Sequence of chain 21.C:
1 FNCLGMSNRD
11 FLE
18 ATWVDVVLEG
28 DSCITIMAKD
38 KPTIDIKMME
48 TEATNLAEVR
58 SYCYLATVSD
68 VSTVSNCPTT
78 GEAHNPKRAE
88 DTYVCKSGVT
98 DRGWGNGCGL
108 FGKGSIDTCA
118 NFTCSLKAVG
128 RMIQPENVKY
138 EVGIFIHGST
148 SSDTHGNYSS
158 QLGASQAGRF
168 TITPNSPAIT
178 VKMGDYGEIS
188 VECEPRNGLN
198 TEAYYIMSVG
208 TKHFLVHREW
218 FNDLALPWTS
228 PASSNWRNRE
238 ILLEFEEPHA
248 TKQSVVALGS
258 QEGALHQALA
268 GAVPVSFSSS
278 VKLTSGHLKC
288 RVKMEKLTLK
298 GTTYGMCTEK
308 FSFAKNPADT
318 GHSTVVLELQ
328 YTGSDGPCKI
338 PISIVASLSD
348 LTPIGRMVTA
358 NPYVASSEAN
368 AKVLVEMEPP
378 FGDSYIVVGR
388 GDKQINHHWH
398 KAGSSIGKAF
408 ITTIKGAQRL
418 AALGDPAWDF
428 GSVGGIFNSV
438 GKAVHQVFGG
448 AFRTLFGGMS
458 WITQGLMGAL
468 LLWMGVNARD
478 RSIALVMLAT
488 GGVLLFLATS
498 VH

The small molecule below binds the protein below.
Small molecule (SMILES): CC(=O)N[C@@H]1[C@@H](O)[C@H](O)[C@@H](CO)O[C@H]1O

Binding-site contacts:
Ligand atom C5 contacts residue ASN154 of chain 21.C at 3.6 Å.
Ligand atom O5 contacts residue SER156 of chain 21.C at 4.3 Å.
Ligand atom C1 contacts residue SER157 of chain 21.C at 4.2 Å.
Ligand atom C6 contacts residue SER157 of chain 21.C at 4.1 Å.
Ligand atom C2 contacts residue ASN154 of chain 21.C at 2.5 Å.
Ligand atom C7 contacts residue ASN154 of chain 21.C at 3.4 Å.
Ligand atom C1 contacts residue SER156 of chain 21.C at 4.1 Å.
Ligand atom N2 contacts residue ASN154 of chain 21.C at 3.1 Å (h-bond).
Ligand atom C3 contacts residue ASN154 of chain 21.C at 3.9 Å.
Ligand atom C5 contacts residue SER156 of chain 21.C at 4.4 Å.
Ligand atom C5 contacts residue SER157 of chain 21.C at 4.3 Å.
Ligand atom O5 contacts residue SER157 of chain 21.C at 3.5 Å (h-bond).
Ligand atom O7 contacts residue ASN154 of chain 21.C at 3.8 Å.
Ligand atom C4 contacts residue ASN154 of chain 21.C at 4.2 Å.
Ligand atom O6 contacts residue SER157 of chain 21.C at 4.4 Å.
Ligand atom C1 contacts residue ASN154 of chain 21.C at 1.4 Å.
Ligand atom C8 contacts residue ASN154 of chain 21.C at 3.8 Å.
Ligand atom O5 contacts residue ASN154 of chain 21.C at 2.3 Å (h-bond).